Sequence of chain 1.A:
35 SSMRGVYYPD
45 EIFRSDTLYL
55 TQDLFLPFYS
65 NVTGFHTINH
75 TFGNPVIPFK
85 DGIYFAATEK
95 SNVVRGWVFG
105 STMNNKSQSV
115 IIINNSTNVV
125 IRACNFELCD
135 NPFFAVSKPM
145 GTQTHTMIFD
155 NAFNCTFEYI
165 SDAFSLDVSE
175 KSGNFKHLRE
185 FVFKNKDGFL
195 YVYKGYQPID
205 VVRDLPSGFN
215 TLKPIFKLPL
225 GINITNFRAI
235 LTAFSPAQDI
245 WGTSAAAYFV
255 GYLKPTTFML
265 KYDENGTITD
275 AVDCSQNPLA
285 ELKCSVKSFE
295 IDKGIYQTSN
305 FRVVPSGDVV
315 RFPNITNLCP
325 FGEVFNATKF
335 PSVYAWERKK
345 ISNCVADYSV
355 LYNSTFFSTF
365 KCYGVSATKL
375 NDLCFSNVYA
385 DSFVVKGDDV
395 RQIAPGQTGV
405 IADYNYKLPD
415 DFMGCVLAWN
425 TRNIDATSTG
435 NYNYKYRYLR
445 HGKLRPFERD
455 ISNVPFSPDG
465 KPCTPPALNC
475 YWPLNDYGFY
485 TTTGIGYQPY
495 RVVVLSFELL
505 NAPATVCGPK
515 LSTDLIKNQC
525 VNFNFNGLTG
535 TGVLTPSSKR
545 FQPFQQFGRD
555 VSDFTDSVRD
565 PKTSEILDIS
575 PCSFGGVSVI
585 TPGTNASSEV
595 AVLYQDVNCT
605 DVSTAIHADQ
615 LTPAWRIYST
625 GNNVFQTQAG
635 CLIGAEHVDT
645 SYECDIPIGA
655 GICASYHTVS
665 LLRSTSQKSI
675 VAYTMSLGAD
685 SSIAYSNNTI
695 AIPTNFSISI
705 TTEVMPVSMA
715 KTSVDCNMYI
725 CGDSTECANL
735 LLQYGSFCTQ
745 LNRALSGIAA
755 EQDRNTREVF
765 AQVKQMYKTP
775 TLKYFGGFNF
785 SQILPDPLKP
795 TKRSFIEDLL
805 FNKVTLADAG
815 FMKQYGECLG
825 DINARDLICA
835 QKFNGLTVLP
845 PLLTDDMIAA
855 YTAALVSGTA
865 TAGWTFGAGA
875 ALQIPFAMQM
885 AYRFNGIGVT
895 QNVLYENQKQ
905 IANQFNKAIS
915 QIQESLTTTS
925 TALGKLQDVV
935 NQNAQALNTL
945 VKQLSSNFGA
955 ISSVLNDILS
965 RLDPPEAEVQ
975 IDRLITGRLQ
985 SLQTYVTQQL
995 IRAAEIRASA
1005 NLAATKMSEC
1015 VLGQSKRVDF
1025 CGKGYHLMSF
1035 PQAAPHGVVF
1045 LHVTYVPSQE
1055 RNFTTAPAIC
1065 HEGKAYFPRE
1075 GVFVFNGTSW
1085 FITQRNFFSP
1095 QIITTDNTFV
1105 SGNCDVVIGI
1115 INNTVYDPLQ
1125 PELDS

The protein below binds the small molecule below.
Small molecule (SMILES): CC(=O)N[C@@H]1[C@@H](O)[C@H](O)[C@@H](CO)O[C@H]1O

Binding-site contacts:
Ligand atom N2 contacts residue ASN108 of chain 1.A at 2.8 Å (h-bond).
Ligand atom O4 contacts residue CYS133 of chain 1.A at 3.5 Å.
Ligand atom O3 contacts residue GLU131 of chain 1.A at 3.5 Å (salt-bridge).
Ligand atom C4 contacts residue ASN109 of chain 1.A at 4.2 Å.
Ligand atom C7 contacts residue ASN109 of chain 1.A at 3.5 Å.
Ligand atom C7 contacts residue ASN108 of chain 1.A at 3.7 Å.
Ligand atom O5 contacts residue ASN109 of chain 1.A at 2.3 Å (h-bond).
Ligand atom C1 contacts residue ASN108 of chain 1.A at 4.2 Å.
Ligand atom C3 contacts residue GLU131 of chain 1.A at 4.3 Å.
Ligand atom C8 contacts residue ASN108 of chain 1.A at 3.8 Å.
Ligand atom C2 contacts residue ASN109 of chain 1.A at 2.5 Å.
Ligand atom N2 contacts residue ASN109 of chain 1.A at 3.0 Å (h-bond).
Ligand atom C1 contacts residue ASN109 of chain 1.A at 1.5 Å.
Ligand atom O3 contacts residue CYS133 of chain 1.A at 3.5 Å.
Ligand atom O7 contacts residue ASN109 of chain 1.A at 3.8 Å.
Ligand atom C2 contacts residue GLU131 of chain 1.A at 4.0 Å.
Ligand atom C8 contacts residue GLU131 of chain 1.A at 3.6 Å.
Ligand atom C3 contacts residue CYS133 of chain 1.A at 4.4 Å (hydrophobic).
Ligand atom C5 contacts residue ASN109 of chain 1.A at 3.7 Å.
Ligand atom C8 contacts residue PHE157 of chain 1.A at 4.2 Å (hydrophobic).
Ligand atom N2 contacts residue GLU131 of chain 1.A at 3.7 Å.
Ligand atom C2 contacts residue ASN108 of chain 1.A at 3.4 Å.
Ligand atom C3 contacts residue ASN109 of chain 1.A at 3.9 Å.
Ligand atom C7 contacts residue GLU131 of chain 1.A at 4.1 Å.
Ligand atom C4 contacts residue CYS133 of chain 1.A at 4.0 Å (hydrophobic).